Sequence of chain 1.A:
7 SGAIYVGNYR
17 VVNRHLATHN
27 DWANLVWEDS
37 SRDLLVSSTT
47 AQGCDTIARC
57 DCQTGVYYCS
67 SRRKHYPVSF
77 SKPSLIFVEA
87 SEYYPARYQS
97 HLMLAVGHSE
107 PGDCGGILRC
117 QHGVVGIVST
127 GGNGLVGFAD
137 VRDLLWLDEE

Binding-site contacts:
Ligand atom C06 contacts residue SER80 of chain 1.A at 4.2 Å.
Ligand atom O09 contacts residue PRO79 of chain 1.A at 3.2 Å (h-bond).
Ligand atom C04 contacts residue SER80 of chain 1.A at 4.3 Å.
Ligand atom C06 contacts residue PRO79 of chain 1.A at 3.4 Å (hydrophobic).
Ligand atom C13 contacts residue HIS97 of chain 1.A at 3.8 Å.
Ligand atom O09 contacts residue HIS97 of chain 1.A at 3.5 Å.
Ligand atom S07 contacts residue PRO79 of chain 1.A at 4.1 Å.
Ligand atom N05 contacts residue SER80 of chain 1.A at 3.7 Å.
Ligand atom O08 contacts residue LEU81 of chain 1.A at 3.6 Å.
Ligand atom C04 contacts residue LEU81 of chain 1.A at 3.9 Å (hydrophobic).
Ligand atom N01 contacts residue SER80 of chain 1.A at 4.3 Å.
Ligand atom O08 contacts residue SER96 of chain 1.A at 3.6 Å.
Ligand atom S07 contacts residue SER80 of chain 1.A at 4.0 Å.
Ligand atom N05 contacts residue PRO79 of chain 1.A at 3.8 Å.
Ligand atom O08 contacts residue HIS97 of chain 1.A at 3.0 Å (h-bond).
Ligand atom C11 contacts residue HIS97 of chain 1.A at 3.4 Å.
Ligand atom N01 contacts residue PRO79 of chain 1.A at 4.2 Å.
Ligand atom S07 contacts residue LEU81 of chain 1.A at 4.3 Å.
Ligand atom C12 contacts residue HIS97 of chain 1.A at 3.6 Å.
Ligand atom C02 contacts residue PRO79 of chain 1.A at 4.4 Å (hydrophobic).
Ligand atom N05 contacts residue LEU81 of chain 1.A at 4.0 Å.
Ligand atom O09 contacts residue SER80 of chain 1.A at 3.5 Å (h-bond).
Ligand atom S07 contacts residue HIS97 of chain 1.A at 3.8 Å.
Ligand atom C10 contacts residue HIS97 of chain 1.A at 3.5 Å.
Ligand atom C15 contacts residue HIS97 of chain 1.A at 3.3 Å.
Ligand atom O08 contacts residue SER80 of chain 1.A at 3.4 Å (h-bond).
Ligand atom C14 contacts residue HIS97 of chain 1.A at 3.5 Å.

The small molecule below binds the protein below.
Small molecule (SMILES): N[C@H]1CCN(S(=O)(=O)c2ccccc2)C1